Binding-site contacts:
Ligand atom C7 contacts residue ASP81 of chain 1.A at 3.1 Å.
Ligand atom C3 contacts residue 47V1 of chain 1.I at 0.8 Å.
Ligand atom C1 contacts residue LEU125 of chain 1.A at 4.2 Å (hydrophobic).
Ligand atom C4 contacts residue F631 of chain 1.L at 3.4 Å.
Ligand atom C6 contacts residue ASP81 of chain 1.A at 3.2 Å.
Ligand atom C7 contacts residue 47V1 of chain 1.I at 0.5 Å.
Ligand atom C13 contacts residue TYR79 of chain 1.A at 3.7 Å (hydrophobic).
Ligand atom C4 contacts residue SER83 of chain 1.A at 4.0 Å.
Ligand atom C13 contacts residue 47V1 of chain 1.I at 0.3 Å.
Ligand atom C7 contacts residue GLY221 of chain 1.A at 3.9 Å.
Ligand atom C9 contacts residue ASP35 of chain 1.A at 3.8 Å.
Ligand atom O5 contacts residue 47V1 of chain 1.I at 0.3 Å (h-bond).
Ligand atom C13 contacts residue ASP35 of chain 1.A at 3.4 Å.
Ligand atom C3 contacts residue PHE116 of chain 1.A at 3.3 Å (hydrophobic).
Ligand atom O5 contacts residue F631 of chain 1.L at 4.2 Å.
Ligand atom C8 contacts residue THR222 of chain 1.A at 3.9 Å.
Ligand atom C6 contacts residue 47V1 of chain 1.I at 0.3 Å.
Ligand atom C1 contacts residue 47V1 of chain 1.I at 0.2 Å.
Ligand atom O5 contacts residue ASP81 of chain 1.A at 2.4 Å (salt-bridge).
Ligand atom O2 contacts residue LEU125 of chain 1.A at 3.4 Å.
Ligand atom C9 contacts residue GLY221 of chain 1.A at 3.2 Å.
Ligand atom C8 contacts residue TYR79 of chain 1.A at 4.0 Å (hydrophobic).
Ligand atom O2 contacts residue 47V1 of chain 1.I at 1.5 Å.
Ligand atom C8 contacts residue 47V1 of chain 1.I at 0.5 Å.
Ligand atom C3 contacts residue SER83 of chain 1.A at 4.1 Å.
Ligand atom C8 contacts residue GLY221 of chain 1.A at 3.5 Å.
Ligand atom C4 contacts residue ASP81 of chain 1.A at 3.5 Å.
Ligand atom C3 contacts residue LEU125 of chain 1.A at 4.2 Å (hydrophobic).
Ligand atom C7 contacts residue TYR79 of chain 1.A at 3.9 Å (hydrophobic).
Ligand atom C1 contacts residue TYR79 of chain 1.A at 4.1 Å (hydrophobic).
Ligand atom C6 contacts residue GLY221 of chain 1.A at 3.9 Å.
Ligand atom C1 contacts residue GLY221 of chain 1.A at 3.6 Å.
Ligand atom C9 contacts residue 47V1 of chain 1.I at 0.3 Å.
Ligand atom C4 contacts residue 47V1 of chain 1.I at 0.6 Å.
Ligand atom O5 contacts residue SER83 of chain 1.A at 3.6 Å (h-bond).
Ligand atom C13 contacts residue GLY221 of chain 1.A at 3.2 Å.
Ligand atom C9 contacts residue TYR79 of chain 1.A at 3.9 Å (hydrophobic).
Ligand atom C6 contacts residue TYR79 of chain 1.A at 4.0 Å (hydrophobic).
Ligand atom C13 contacts residue LEU125 of chain 1.A at 4.0 Å (hydrophobic).
Ligand atom O2 contacts residue ASP33 of chain 1.A at 4.1 Å.

Sequence of chain 1.A:
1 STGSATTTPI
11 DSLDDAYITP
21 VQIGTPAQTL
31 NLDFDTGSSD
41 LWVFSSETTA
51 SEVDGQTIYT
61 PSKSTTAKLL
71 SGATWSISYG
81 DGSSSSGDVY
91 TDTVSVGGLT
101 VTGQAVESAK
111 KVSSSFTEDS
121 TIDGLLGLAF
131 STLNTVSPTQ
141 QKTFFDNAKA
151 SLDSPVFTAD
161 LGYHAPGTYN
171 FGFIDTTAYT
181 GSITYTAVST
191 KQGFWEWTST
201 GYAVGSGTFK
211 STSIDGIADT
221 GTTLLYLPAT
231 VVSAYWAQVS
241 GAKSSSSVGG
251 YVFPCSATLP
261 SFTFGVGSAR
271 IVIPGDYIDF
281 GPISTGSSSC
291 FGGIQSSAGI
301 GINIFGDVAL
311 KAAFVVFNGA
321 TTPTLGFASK

This small molecule binds to this protein.
Small molecule (SMILES): c1cc(CNc2ccc3c(c2)OCCO3)ccn1